Sequence of chain 1.A:
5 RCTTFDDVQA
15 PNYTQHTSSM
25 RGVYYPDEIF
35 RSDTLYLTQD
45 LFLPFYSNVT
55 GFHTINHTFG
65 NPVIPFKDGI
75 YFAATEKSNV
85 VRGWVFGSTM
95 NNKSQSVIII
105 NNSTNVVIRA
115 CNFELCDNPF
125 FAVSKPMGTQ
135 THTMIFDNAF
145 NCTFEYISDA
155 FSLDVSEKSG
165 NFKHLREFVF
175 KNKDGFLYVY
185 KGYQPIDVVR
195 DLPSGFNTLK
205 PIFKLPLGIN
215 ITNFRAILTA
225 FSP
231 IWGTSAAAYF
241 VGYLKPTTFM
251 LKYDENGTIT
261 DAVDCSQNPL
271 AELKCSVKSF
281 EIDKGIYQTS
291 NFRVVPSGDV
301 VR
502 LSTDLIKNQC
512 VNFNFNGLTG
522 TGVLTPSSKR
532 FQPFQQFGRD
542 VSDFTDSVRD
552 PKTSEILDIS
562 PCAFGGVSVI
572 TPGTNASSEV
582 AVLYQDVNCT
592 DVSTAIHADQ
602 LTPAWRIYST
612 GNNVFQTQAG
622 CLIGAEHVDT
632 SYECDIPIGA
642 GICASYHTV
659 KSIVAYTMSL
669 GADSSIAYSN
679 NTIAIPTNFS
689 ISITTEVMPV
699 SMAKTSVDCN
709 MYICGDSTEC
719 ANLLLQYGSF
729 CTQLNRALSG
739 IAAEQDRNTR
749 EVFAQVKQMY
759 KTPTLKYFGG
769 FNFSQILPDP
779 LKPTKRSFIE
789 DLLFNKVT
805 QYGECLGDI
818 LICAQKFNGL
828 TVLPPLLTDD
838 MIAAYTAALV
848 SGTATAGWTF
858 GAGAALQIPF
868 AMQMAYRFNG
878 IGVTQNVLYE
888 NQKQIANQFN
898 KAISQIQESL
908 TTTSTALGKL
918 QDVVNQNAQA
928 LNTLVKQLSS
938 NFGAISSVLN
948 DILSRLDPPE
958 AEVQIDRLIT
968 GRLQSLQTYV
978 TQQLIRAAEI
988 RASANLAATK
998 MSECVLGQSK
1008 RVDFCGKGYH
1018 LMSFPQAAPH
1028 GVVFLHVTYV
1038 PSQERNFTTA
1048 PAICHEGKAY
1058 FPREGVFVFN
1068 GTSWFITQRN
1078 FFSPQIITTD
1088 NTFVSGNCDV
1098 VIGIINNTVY

Binding-site contacts:
Ligand atom C7 contacts residue ASN1103 of chain 1.A at 3.4 Å.
Ligand atom N2 contacts residue ASN1103 of chain 1.A at 2.9 Å (h-bond).
Ligand atom C5 contacts residue ASN1103 of chain 1.A at 3.7 Å.
Ligand atom C2 contacts residue ASN1103 of chain 1.A at 2.5 Å.
Ligand atom C1 contacts residue ASN1103 of chain 1.A at 1.4 Å.
Ligand atom C3 contacts residue ASN1103 of chain 1.A at 3.8 Å.
Ligand atom C8 contacts residue ASN1103 of chain 1.A at 4.5 Å.
Ligand atom O5 contacts residue ASN1103 of chain 1.A at 2.4 Å (h-bond).
Ligand atom C4 contacts residue ASN1103 of chain 1.A at 4.2 Å.
Ligand atom O7 contacts residue ASN1103 of chain 1.A at 3.5 Å (h-bond).

This protein binds this small molecule.
Small molecule (SMILES): CC(=O)N[C@@H]1[C@@H](O)[C@H](O)[C@@H](CO)O[C@H]1O